Sequence of chain 1.B:
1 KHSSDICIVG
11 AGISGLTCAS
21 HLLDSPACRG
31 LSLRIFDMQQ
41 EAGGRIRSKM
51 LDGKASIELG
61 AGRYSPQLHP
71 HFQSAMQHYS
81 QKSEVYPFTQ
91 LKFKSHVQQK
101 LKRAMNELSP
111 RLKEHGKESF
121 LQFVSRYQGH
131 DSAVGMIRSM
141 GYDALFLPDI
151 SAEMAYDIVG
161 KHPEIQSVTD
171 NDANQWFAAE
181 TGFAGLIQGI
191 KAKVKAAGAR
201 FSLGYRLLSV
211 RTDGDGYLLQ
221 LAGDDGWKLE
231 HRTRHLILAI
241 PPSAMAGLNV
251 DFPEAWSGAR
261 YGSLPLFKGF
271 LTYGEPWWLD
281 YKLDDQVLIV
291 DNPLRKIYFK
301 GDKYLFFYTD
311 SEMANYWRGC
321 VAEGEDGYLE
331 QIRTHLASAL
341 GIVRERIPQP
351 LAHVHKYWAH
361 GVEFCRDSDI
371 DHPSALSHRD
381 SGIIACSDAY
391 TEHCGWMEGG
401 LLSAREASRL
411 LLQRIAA

The protein below binds the small molecule below.
Small molecule (SMILES): N[C@@H](Cc1c[nH]c2cc(F)ccc12)C(=O)O

Binding-site contacts:
Ligand atom CH2 contacts residue LEU264 of chain 1.B at 3.9 Å (hydrophobic).
Ligand atom N contacts residue HIS162 of chain 1.B at 3.1 Å (h-bond).
Ligand atom NE1 contacts residue VAL362 of chain 1.B at 4.0 Å.
Ligand atom FAP contacts residue ILE158 of chain 1.B at 3.2 Å.
Ligand atom CD1 contacts residue HIS162 of chain 1.B at 3.8 Å.
Ligand atom NE1 contacts residue HIS162 of chain 1.B at 4.0 Å.
Ligand atom CD2 contacts residue VAL362 of chain 1.B at 3.9 Å (hydrophobic).
Ligand atom CA contacts residue FAD1 of chain 1.F at 3.9 Å.
Ligand atom C contacts residue HIS162 of chain 1.B at 3.8 Å.
Ligand atom CB contacts residue VAL362 of chain 1.B at 4.0 Å (hydrophobic).
Ligand atom CD1 contacts residue GLY395 of chain 1.B at 3.6 Å.
Ligand atom OXT contacts residue TYR308 of chain 1.B at 3.4 Å (h-bond).
Ligand atom CH2 contacts residue ALA144 of chain 1.B at 4.0 Å (hydrophobic).
Ligand atom OXT contacts residue ARG63 of chain 1.B at 2.8 Å (salt-bridge).
Ligand atom C contacts residue TYR308 of chain 1.B at 3.0 Å (hydrophobic).
Ligand atom C contacts residue FAD1 of chain 1.F at 3.9 Å.
Ligand atom C contacts residue ARG63 of chain 1.B at 3.3 Å.
Ligand atom OXT contacts residue FAD1 of chain 1.F at 3.1 Å (h-bond).
Ligand atom CG contacts residue HIS162 of chain 1.B at 3.4 Å.
Ligand atom FAP contacts residue ALA144 of chain 1.B at 3.1 Å.
Ligand atom CA contacts residue HIS162 of chain 1.B at 3.7 Å.
Ligand atom CZ3 contacts residue ALA144 of chain 1.B at 3.9 Å (hydrophobic).
Ligand atom O contacts residue TYR142 of chain 1.B at 3.5 Å (h-bond).
Ligand atom CG contacts residue VAL362 of chain 1.B at 3.5 Å (hydrophobic).
Ligand atom O contacts residue TYR308 of chain 1.B at 3.0 Å (h-bond).
Ligand atom CD2 contacts residue HIS162 of chain 1.B at 3.7 Å.
Ligand atom CD1 contacts residue VAL362 of chain 1.B at 3.6 Å (hydrophobic).
Ligand atom CB contacts residue TYR308 of chain 1.B at 3.1 Å (hydrophobic).
Ligand atom CB contacts residue HIS162 of chain 1.B at 3.7 Å.
Ligand atom N contacts residue TRP396 of chain 1.B at 3.2 Å.
Ligand atom N contacts residue GLY395 of chain 1.B at 4.0 Å.
Ligand atom CE2 contacts residue HIS162 of chain 1.B at 3.9 Å.
Ligand atom FAP contacts residue ILE150 of chain 1.B at 4.0 Å.
Ligand atom CA contacts residue TYR308 of chain 1.B at 3.5 Å (hydrophobic).
Ligand atom CZ2 contacts residue ILE158 of chain 1.B at 3.7 Å (hydrophobic).
Ligand atom CE3 contacts residue TYR142 of chain 1.B at 3.9 Å (hydrophobic).
Ligand atom O contacts residue HIS162 of chain 1.B at 3.2 Å.
Ligand atom CH2 contacts residue ILE158 of chain 1.B at 3.8 Å (hydrophobic).
Ligand atom O contacts residue ARG63 of chain 1.B at 2.7 Å (salt-bridge).
Ligand atom FAP contacts residue LEU264 of chain 1.B at 3.8 Å.